The small molecule below binds the protein below.
Small molecule (SMILES): CC(=O)N[C@H]1[C@H](O[C@H]2[C@H](O)[C@@H](NC(C)=O)CO[C@@H]2CO)O[C@H](CO)[C@@H](O)[C@@H]1O

Sequence of chain 1.B:
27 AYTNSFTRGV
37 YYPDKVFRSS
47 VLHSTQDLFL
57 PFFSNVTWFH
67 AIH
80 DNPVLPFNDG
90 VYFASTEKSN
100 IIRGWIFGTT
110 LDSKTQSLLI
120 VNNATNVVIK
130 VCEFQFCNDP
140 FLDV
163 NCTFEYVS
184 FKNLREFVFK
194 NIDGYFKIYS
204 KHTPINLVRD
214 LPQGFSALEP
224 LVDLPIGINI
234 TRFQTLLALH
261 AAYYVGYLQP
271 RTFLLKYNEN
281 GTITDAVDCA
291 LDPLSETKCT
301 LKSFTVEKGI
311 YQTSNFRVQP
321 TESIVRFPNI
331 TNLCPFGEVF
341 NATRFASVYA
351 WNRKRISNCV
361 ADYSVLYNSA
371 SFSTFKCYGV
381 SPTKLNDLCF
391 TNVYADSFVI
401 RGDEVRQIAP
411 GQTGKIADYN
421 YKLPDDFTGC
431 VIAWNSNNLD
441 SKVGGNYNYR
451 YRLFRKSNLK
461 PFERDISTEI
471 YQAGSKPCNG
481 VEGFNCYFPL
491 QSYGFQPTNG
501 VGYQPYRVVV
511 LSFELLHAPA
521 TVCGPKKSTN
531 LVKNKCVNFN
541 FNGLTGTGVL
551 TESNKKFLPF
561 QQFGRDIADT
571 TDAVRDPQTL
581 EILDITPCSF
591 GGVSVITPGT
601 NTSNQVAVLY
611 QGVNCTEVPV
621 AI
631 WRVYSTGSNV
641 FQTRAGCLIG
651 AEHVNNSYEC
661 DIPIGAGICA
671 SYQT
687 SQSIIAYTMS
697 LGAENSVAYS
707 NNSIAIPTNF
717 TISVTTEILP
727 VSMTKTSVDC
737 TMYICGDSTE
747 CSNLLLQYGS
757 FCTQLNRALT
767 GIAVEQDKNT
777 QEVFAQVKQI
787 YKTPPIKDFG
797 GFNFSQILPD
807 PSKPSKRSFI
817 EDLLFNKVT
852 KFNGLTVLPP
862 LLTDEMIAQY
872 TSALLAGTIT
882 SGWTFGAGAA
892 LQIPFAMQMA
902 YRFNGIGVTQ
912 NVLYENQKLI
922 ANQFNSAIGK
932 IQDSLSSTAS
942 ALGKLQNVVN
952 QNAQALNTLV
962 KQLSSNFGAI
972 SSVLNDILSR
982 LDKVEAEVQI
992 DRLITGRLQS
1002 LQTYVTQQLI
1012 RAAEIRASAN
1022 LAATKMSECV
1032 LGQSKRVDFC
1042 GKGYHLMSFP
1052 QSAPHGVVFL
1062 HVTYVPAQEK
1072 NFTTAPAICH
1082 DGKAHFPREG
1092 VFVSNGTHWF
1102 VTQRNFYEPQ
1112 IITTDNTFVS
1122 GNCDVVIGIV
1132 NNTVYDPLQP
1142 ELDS

Binding-site contacts:
Ligand atom O4 contacts residue LEU920 of chain 1.B at 4.1 Å.
Ligand atom O7 contacts residue GLN1069 of chain 1.B at 3.1 Å (h-bond).
Ligand atom C3 contacts residue ASN715 of chain 1.B at 3.8 Å.
Ligand atom C8 contacts residue ASN923 of chain 1.B at 4.3 Å.
Ligand atom C1 contacts residue GLN1069 of chain 1.B at 3.8 Å.
Ligand atom O5 contacts residue ASN715 of chain 1.B at 2.3 Å (h-bond).
Ligand atom C2 contacts residue GLN1069 of chain 1.B at 4.2 Å.
Ligand atom O5 contacts residue GLN1069 of chain 1.B at 3.9 Å.
Ligand atom C8 contacts residue THR714 of chain 1.B at 4.5 Å.
Ligand atom N2 contacts residue LEU920 of chain 1.B at 4.2 Å.
Ligand atom C7 contacts residue ASN715 of chain 1.B at 3.3 Å.
Ligand atom C7 contacts residue LEU920 of chain 1.B at 3.5 Å (hydrophobic).
Ligand atom O6 contacts residue GLN924 of chain 1.B at 3.9 Å.
Ligand atom O7 contacts residue LEU920 of chain 1.B at 3.5 Å.
Ligand atom C5 contacts residue ASN715 of chain 1.B at 3.7 Å.
Ligand atom C1 contacts residue ASN715 of chain 1.B at 1.4 Å.
Ligand atom C8 contacts residue LEU920 of chain 1.B at 3.6 Å (hydrophobic).
Ligand atom O7 contacts residue ASN715 of chain 1.B at 3.2 Å (h-bond).
Ligand atom C7 contacts residue GLN1069 of chain 1.B at 4.2 Å.
Ligand atom C8 contacts residue ASN715 of chain 1.B at 4.5 Å.
Ligand atom C5 contacts residue LEU920 of chain 1.B at 4.2 Å (hydrophobic).
Ligand atom C2 contacts residue ASN715 of chain 1.B at 2.5 Å.
Ligand atom C4 contacts residue ASN715 of chain 1.B at 4.2 Å.
Ligand atom N2 contacts residue ASN715 of chain 1.B at 3.0 Å (h-bond).